This small molecule binds to this protein.
Small molecule (SMILES): Nc1ncnc2c1ncn2[C@@H]1O[C@H](CO[P](=O)(O)O[P](=O)(O)NP(=O)(O)O)[C@@H](O)[C@H]1O

Sequence of chain 1.A:
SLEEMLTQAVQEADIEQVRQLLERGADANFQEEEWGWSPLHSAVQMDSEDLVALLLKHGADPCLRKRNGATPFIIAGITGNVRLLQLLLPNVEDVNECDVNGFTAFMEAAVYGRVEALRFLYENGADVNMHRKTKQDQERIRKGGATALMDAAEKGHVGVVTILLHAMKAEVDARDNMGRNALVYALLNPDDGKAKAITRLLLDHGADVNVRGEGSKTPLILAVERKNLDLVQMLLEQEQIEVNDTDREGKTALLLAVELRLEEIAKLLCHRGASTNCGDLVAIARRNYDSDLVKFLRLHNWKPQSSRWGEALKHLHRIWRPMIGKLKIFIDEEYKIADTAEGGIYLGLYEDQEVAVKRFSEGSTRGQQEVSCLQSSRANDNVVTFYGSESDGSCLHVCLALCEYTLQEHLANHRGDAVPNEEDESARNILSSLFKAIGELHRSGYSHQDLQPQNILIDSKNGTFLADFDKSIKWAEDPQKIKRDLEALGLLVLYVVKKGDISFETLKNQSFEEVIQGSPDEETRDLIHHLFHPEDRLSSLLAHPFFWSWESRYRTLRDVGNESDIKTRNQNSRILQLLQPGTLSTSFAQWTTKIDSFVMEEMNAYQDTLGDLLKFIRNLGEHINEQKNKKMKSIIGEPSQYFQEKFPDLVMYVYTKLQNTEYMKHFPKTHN

Binding-site contacts:
Ligand atom N3B contacts residue MG1 of chain 1.G at 3.1 Å.
Ligand atom C4' contacts residue ALA355 of chain 1.A at 3.7 Å (hydrophobic).
Ligand atom N1 contacts residue ALA373 of chain 1.A at 3.6 Å.
Ligand atom C6 contacts residue ALA373 of chain 1.A at 3.4 Å (hydrophobic).
Ligand atom N1 contacts residue CYS420 of chain 1.A at 3.0 Å (h-bond).
Ligand atom O3A contacts residue LYS375 of chain 1.A at 3.3 Å (salt-bridge).
Ligand atom O3A contacts residue THR357 of chain 1.A at 3.6 Å.
Ligand atom PB contacts residue MG1 of chain 1.G at 3.2 Å.
Ligand atom O2G contacts residue MG1 of chain 1.G at 2.7 Å.
Ligand atom N6 contacts residue ALA418 of chain 1.A at 3.0 Å (h-bond).
Ligand atom O4' contacts residue ALA355 of chain 1.A at 3.1 Å.
Ligand atom O4' contacts residue ILE362 of chain 1.A at 3.5 Å.
Ligand atom PB contacts residue MG1 of chain 1.F at 3.7 Å.
Ligand atom O1B contacts residue THR357 of chain 1.A at 3.3 Å.
Ligand atom C5' contacts residue ILE362 of chain 1.A at 3.3 Å (hydrophobic).
Ligand atom PG contacts residue MG1 of chain 1.G at 3.5 Å.
Ligand atom N1 contacts residue ALA418 of chain 1.A at 3.8 Å.
Ligand atom C2' contacts residue THR423 of chain 1.A at 3.8 Å.
Ligand atom O2B contacts residue MG1 of chain 1.G at 2.2 Å.
Ligand atom O1A contacts residue MG1 of chain 1.G at 2.3 Å.
Ligand atom C6 contacts residue LEU474 of chain 1.A at 3.7 Å (hydrophobic).
Ligand atom O1B contacts residue ALA358 of chain 1.A at 3.3 Å (h-bond).
Ligand atom O3G contacts residue MG1 of chain 1.G at 3.8 Å.
Ligand atom O3' contacts residue GLN471 of chain 1.A at 2.9 Å (h-bond).
Ligand atom O1A contacts residue ASN472 of chain 1.A at 3.1 Å (h-bond).
Ligand atom N3 contacts residue ILE354 of chain 1.A at 3.7 Å.
Ligand atom C2 contacts residue CYS420 of chain 1.A at 3.2 Å (hydrophobic).
Ligand atom N6 contacts residue LEU474 of chain 1.A at 3.7 Å.
Ligand atom O2B contacts residue ASP487 of chain 1.A at 3.6 Å (salt-bridge).
Ligand atom O2B contacts residue MG1 of chain 1.F at 2.4 Å.
Ligand atom O1A contacts residue ASP485 of chain 1.A at 2.9 Å (salt-bridge).
Ligand atom O2' contacts residue THR423 of chain 1.A at 3.4 Å (h-bond).
Ligand atom O2B contacts residue ASP485 of chain 1.A at 2.6 Å (salt-bridge).
Ligand atom N7 contacts residue LEU474 of chain 1.A at 3.8 Å.
Ligand atom N6 contacts residue ALA373 of chain 1.A at 3.4 Å.
Ligand atom O2A contacts residue LYS375 of chain 1.A at 3.4 Å (salt-bridge).
Ligand atom PA contacts residue MG1 of chain 1.G at 3.5 Å.
Ligand atom C5 contacts residue LEU474 of chain 1.A at 3.7 Å (hydrophobic).
Ligand atom C3' contacts residue GLN471 of chain 1.A at 3.7 Å.
Ligand atom O1G contacts residue ASP356 of chain 1.A at 3.7 Å.